Sequence of chain 1.B:
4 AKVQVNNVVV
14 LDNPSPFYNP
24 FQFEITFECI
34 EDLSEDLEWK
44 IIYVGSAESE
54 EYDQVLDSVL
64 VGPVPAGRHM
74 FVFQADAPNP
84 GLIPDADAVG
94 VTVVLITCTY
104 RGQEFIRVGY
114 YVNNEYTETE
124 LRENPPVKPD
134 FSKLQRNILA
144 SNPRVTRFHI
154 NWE

Binding-site contacts:
Ligand atom O contacts residue MET73 of chain 1.B at 2.8 Å (h-bond).
Ligand atom C contacts residue HIS72 of chain 1.B at 3.6 Å.
Ligand atom NH2 contacts residue GLN77 of chain 1.B at 3.9 Å.
Ligand atom O contacts residue LEU63 of chain 1.B at 2.5 Å (h-bond).
Ligand atom CD2 contacts residue HIS72 of chain 1.B at 4.0 Å.
Ligand atom C contacts residue LEU63 of chain 1.B at 3.7 Å (hydrophobic).
Ligand atom CD contacts residue VAL75 of chain 1.B at 3.8 Å (hydrophobic).
Ligand atom C contacts residue LEU63 of chain 1.B at 3.8 Å (hydrophobic).
Ligand atom CD contacts residue LEU63 of chain 1.B at 4.0 Å (hydrophobic).
Ligand atom N contacts residue MET73 of chain 1.B at 3.6 Å (h-bond).
Ligand atom O contacts residue PHE74 of chain 1.B at 4.0 Å.
Ligand atom CD contacts residue MET73 of chain 1.B at 3.9 Å (hydrophobic).
Ligand atom CB contacts residue MET73 of chain 1.B at 4.0 Å (hydrophobic).
Ligand atom CZ contacts residue VAL62 of chain 1.B at 3.7 Å (hydrophobic).
Ligand atom CB contacts residue VAL62 of chain 1.B at 4.0 Å (hydrophobic).
Ligand atom CD2 contacts residue PHE30 of chain 1.B at 3.7 Å (hydrophobic).
Ligand atom NH2 contacts residue VAL62 of chain 1.B at 3.3 Å.
Ligand atom N contacts residue LEU63 of chain 1.B at 3.6 Å.
Ligand atom NH1 contacts residue ASP60 of chain 1.B at 2.4 Å (salt-bridge).
Ligand atom CA contacts residue MET73 of chain 1.B at 3.9 Å (hydrophobic).
Ligand atom N contacts residue LEU63 of chain 1.B at 3.1 Å (h-bond).
Ligand atom OE1 contacts residue MET73 of chain 1.B at 2.9 Å.
Ligand atom O contacts residue VAL62 of chain 1.B at 3.0 Å.
Ligand atom C contacts residue MET73 of chain 1.B at 3.9 Å (hydrophobic).
Ligand atom CG contacts residue PHE74 of chain 1.B at 3.7 Å (hydrophobic).
Ligand atom NE2 contacts residue ASP39 of chain 1.B at 3.5 Å (salt-bridge).
Ligand atom C contacts residue MET73 of chain 1.B at 3.5 Å (hydrophobic).
Ligand atom NE contacts residue ASP60 of chain 1.B at 3.8 Å.
Ligand atom CA contacts residue LEU63 of chain 1.B at 3.5 Å (hydrophobic).
Ligand atom O contacts residue VAL64 of chain 1.B at 3.9 Å.
Ligand atom NE contacts residue VAL62 of chain 1.B at 3.5 Å.
Ligand atom N contacts residue MET73 of chain 1.B at 3.2 Å (h-bond).
Ligand atom N contacts residue SER61 of chain 1.B at 3.4 Å (h-bond).
Ligand atom NH2 contacts residue ASP60 of chain 1.B at 3.2 Å (salt-bridge).
Ligand atom OE1 contacts residue LEU63 of chain 1.B at 3.8 Å.
Ligand atom CB contacts residue SER61 of chain 1.B at 3.3 Å.
Ligand atom OE2 contacts residue VAL75 of chain 1.B at 3.2 Å (h-bond).
Ligand atom O contacts residue HIS72 of chain 1.B at 3.0 Å.
Ligand atom CZ contacts residue ASP60 of chain 1.B at 2.9 Å.
Ligand atom CA contacts residue SER61 of chain 1.B at 3.9 Å.

A small-molecule ligand and the protein it binds are described below.
Small molecule (SMILES): CC(C)C[C@H](NC(=O)[C@H](CCC(=O)O)NC(=O)[C@H](CCC(N)=O)NC(=O)[C@H](CCCNC(N)=[NH2+])NC(=O)[C@@H](N)CCCNC(N)=[NH2+])C(=O)N[C@@H](CC(C)C)C(=O)N[C@@H](CCC(=O)O)C(=O)N[C@@H](C)C=O